A protein and the small-molecule ligand that binds it are described below.
Small molecule (SMILES): O=P(O)(O)OC[C@H]1O[C@](O)(COP(=O)(O)O)[C@@H](O)[C@@H]1O

Sequence of chain 1.G:
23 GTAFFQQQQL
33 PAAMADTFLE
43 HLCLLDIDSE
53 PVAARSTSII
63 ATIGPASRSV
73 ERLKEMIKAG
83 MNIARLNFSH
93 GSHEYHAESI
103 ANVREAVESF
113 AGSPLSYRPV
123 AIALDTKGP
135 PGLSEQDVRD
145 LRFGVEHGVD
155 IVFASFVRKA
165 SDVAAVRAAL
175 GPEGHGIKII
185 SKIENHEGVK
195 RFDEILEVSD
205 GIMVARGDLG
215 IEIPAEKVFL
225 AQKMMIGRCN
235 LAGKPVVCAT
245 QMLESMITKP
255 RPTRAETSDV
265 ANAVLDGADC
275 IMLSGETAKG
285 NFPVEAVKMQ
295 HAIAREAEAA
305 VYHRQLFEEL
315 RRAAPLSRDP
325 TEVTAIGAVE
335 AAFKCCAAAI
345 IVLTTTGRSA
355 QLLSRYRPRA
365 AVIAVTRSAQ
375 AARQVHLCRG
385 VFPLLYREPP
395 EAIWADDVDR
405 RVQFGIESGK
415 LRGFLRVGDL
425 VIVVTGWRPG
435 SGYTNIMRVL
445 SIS

Binding-site contacts:
Ligand atom P1 contacts residue ARG405 of chain 1.G at 3.8 Å.
Ligand atom O4 contacts residue GLY434 of chain 1.G at 2.5 Å (h-bond).
Ligand atom C5 contacts residue GLY434 of chain 1.G at 3.4 Å.
Ligand atom O6P contacts residue SER435 of chain 1.G at 3.0 Å (h-bond).
Ligand atom O5P contacts residue ARG352 of chain 1.G at 3.7 Å.
Ligand atom O4 contacts residue TYR437 of chain 1.G at 2.8 Å (h-bond).
Ligand atom O2 contacts residue LEU347 of chain 1.G at 3.8 Å.
Ligand atom O4P contacts residue THR349 of chain 1.G at 3.2 Å (h-bond).
Ligand atom P2 contacts residue THR349 of chain 1.G at 3.7 Å.
Ligand atom P2 contacts residue THR348 of chain 1.G at 3.6 Å.
Ligand atom C6 contacts residue SER353 of chain 1.G at 3.7 Å.
Ligand atom O6 contacts residue THR348 of chain 1.G at 3.6 Å.
Ligand atom O4P contacts residue THR348 of chain 1.G at 3.6 Å.
Ligand atom O6P contacts residue GLY436 of chain 1.G at 2.9 Å (h-bond).
Ligand atom O4 contacts residue GLY436 of chain 1.G at 3.6 Å.
Ligand atom O1P contacts residue PRO433 of chain 1.G at 3.6 Å.
Ligand atom O5P contacts residue SER353 of chain 1.G at 2.6 Å (h-bond).
Ligand atom P2 contacts residue SER353 of chain 1.G at 3.6 Å.
Ligand atom O3 contacts residue GLY430 of chain 1.G at 3.2 Å.
Ligand atom O4P contacts residue SER435 of chain 1.G at 2.8 Å (h-bond).
Ligand atom O3 contacts residue ARG432 of chain 1.G at 2.6 Å (salt-bridge).
Ligand atom O5 contacts residue LEU347 of chain 1.G at 3.8 Å.
Ligand atom C3 contacts residue ARG432 of chain 1.G at 3.3 Å.
Ligand atom C4 contacts residue GLY434 of chain 1.G at 3.2 Å.
Ligand atom O6P contacts residue SER353 of chain 1.G at 3.7 Å.
Ligand atom C6 contacts residue THR438 of chain 1.G at 3.5 Å.
Ligand atom O2 contacts residue GLY430 of chain 1.G at 3.4 Å (h-bond).
Ligand atom O5P contacts residue THR348 of chain 1.G at 2.5 Å (h-bond).
Ligand atom O1P contacts residue GLY434 of chain 1.G at 2.8 Å (h-bond).
Ligand atom P2 contacts residue SER435 of chain 1.G at 3.4 Å.
Ligand atom O4 contacts residue THR438 of chain 1.G at 3.5 Å (h-bond).
Ligand atom O3P contacts residue TRP398 of chain 1.G at 2.7 Å (h-bond).
Ligand atom O2P contacts residue ARG405 of chain 1.G at 2.8 Å (salt-bridge).
Ligand atom O6 contacts residue THR349 of chain 1.G at 3.2 Å (h-bond).
Ligand atom C6 contacts residue LEU347 of chain 1.G at 3.7 Å (hydrophobic).
Ligand atom O4 contacts residue SER435 of chain 1.G at 3.8 Å.
Ligand atom O1 contacts residue GLY434 of chain 1.G at 3.7 Å.
Ligand atom O4P contacts residue THR350 of chain 1.G at 2.7 Å (h-bond).
Ligand atom O3P contacts residue ARG405 of chain 1.G at 3.0 Å (salt-bridge).
Ligand atom C3 contacts residue GLY434 of chain 1.G at 3.3 Å.